A small-molecule ligand and the protein it binds are described below.
Small molecule (SMILES): CC(=O)N[C@@H]1[C@@H](O)[C@H](O)[C@@H](CO)O[C@H]1O

Sequence of chain 2.C:
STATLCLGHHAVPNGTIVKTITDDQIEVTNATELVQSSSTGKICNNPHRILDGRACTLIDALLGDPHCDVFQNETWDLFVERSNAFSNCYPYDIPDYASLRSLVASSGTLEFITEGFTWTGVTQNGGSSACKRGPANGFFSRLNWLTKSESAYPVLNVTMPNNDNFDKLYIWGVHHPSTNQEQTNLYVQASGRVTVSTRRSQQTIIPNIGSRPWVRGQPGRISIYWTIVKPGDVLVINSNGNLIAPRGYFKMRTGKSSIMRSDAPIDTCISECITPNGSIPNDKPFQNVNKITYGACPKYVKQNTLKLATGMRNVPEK

Sequence of chain 1.C:
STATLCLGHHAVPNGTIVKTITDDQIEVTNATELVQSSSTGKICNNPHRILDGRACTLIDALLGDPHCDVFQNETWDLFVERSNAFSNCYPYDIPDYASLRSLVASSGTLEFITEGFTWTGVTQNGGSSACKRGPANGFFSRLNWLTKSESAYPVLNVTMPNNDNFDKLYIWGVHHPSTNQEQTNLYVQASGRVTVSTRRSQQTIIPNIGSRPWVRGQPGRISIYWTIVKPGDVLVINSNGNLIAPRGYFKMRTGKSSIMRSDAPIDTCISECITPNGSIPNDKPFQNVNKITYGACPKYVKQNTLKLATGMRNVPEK

Sequence of chain 2.D:
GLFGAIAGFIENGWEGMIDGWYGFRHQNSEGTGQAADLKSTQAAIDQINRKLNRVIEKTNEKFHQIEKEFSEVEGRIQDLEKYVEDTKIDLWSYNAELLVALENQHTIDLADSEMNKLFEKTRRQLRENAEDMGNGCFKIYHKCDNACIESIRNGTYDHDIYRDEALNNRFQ

Binding-site contacts:
Ligand atom C3 contacts residue ASN38 of chain 2.C at 3.9 Å.
Ligand atom C7 contacts residue THR318 of chain 2.C at 4.2 Å.
Ligand atom O3 contacts residue ASP275 of chain 1.C at 4.1 Å.
Ligand atom C2 contacts residue ASN38 of chain 2.C at 2.5 Å.
Ligand atom C4 contacts residue ASN38 of chain 2.C at 4.4 Å.
Ligand atom C7 contacts residue ASN38 of chain 2.C at 4.0 Å.
Ligand atom C5 contacts residue ASN38 of chain 2.C at 3.7 Å.
Ligand atom N2 contacts residue ASN38 of chain 2.C at 2.7 Å (h-bond).
Ligand atom C8 contacts residue THR318 of chain 2.C at 3.7 Å.
Ligand atom C8 contacts residue LEU52 of chain 2.D at 3.5 Å (hydrophobic).
Ligand atom C1 contacts residue ASN38 of chain 2.C at 1.4 Å.
Ligand atom O5 contacts residue ASN38 of chain 2.C at 2.5 Å (h-bond).
Ligand atom N2 contacts residue THR318 of chain 2.C at 3.6 Å.
Ligand atom O7 contacts residue THR40 of chain 2.C at 4.0 Å.